Binding-site contacts:
Ligand atom N10 contacts residue PHE308 of chain 1.A at 4.0 Å.
Ligand atom C17 contacts residue TRP268 of chain 1.A at 3.8 Å (hydrophobic).
Ligand atom O18 contacts residue ILE272 of chain 1.A at 4.0 Å.
Ligand atom C13 contacts residue MET209 of chain 1.A at 3.8 Å (hydrophobic).
Ligand atom O20 contacts residue THR207 of chain 1.A at 3.3 Å (h-bond).
Ligand atom C9 contacts residue MET293 of chain 1.A at 3.7 Å (hydrophobic).
Ligand atom C6 contacts residue ILE272 of chain 1.A at 4.0 Å (hydrophobic).
Ligand atom C8 contacts residue PHE308 of chain 1.A at 3.6 Å (hydrophobic).
Ligand atom O21 contacts residue LEU255 of chain 1.A at 3.3 Å.
Ligand atom O21 contacts residue MET209 of chain 1.A at 3.7 Å.
Ligand atom C1 contacts residue HIS96 of chain 1.A at 3.9 Å.
Ligand atom O18 contacts residue GLN305 of chain 1.A at 2.9 Å (h-bond).
Ligand atom C7 contacts residue PHE308 of chain 1.A at 3.6 Å (hydrophobic).
Ligand atom C5 contacts residue PHE308 of chain 1.A at 3.9 Å (hydrophobic).
Ligand atom C16 contacts residue GLN305 of chain 1.A at 3.4 Å.
Ligand atom C16 contacts residue PHE308 of chain 1.A at 4.0 Å (hydrophobic).
Ligand atom C16 contacts residue THR269 of chain 1.A at 4.0 Å.
Ligand atom C12 contacts residue MET209 of chain 1.A at 3.6 Å (hydrophobic).
Ligand atom O21 contacts residue ASP254 of chain 1.A at 3.5 Å.
Ligand atom N19 contacts residue MET209 of chain 1.A at 3.7 Å.
Ligand atom N10 contacts residue PHE276 of chain 1.A at 4.0 Å.
Ligand atom C17 contacts residue TYR265 of chain 1.A at 4.0 Å (hydrophobic).
Ligand atom C13 contacts residue HIS96 of chain 1.A at 4.0 Å.
Ligand atom C16 contacts residue ILE272 of chain 1.A at 3.8 Å (hydrophobic).
Ligand atom O18 contacts residue MET293 of chain 1.A at 4.0 Å.
Ligand atom C17 contacts residue THR269 of chain 1.A at 3.7 Å.
Ligand atom C11 contacts residue LEU255 of chain 1.A at 4.0 Å (hydrophobic).
Ligand atom N19 contacts residue ASP254 of chain 1.A at 3.7 Å.
Ligand atom O15 contacts residue PHE308 of chain 1.A at 3.5 Å.
Ligand atom O20 contacts residue MET209 of chain 1.A at 3.5 Å.
Ligand atom O15 contacts residue ILE272 of chain 1.A at 3.7 Å.
Ligand atom C9 contacts residue PHE308 of chain 1.A at 3.6 Å (hydrophobic).
Ligand atom C17 contacts residue ASN257 of chain 1.A at 3.5 Å.
Ligand atom C8 contacts residue PHE276 of chain 1.A at 4.1 Å (hydrophobic).
Ligand atom C14 contacts residue PHE308 of chain 1.A at 3.4 Å (hydrophobic).
Ligand atom C6 contacts residue TYR95 of chain 1.A at 3.7 Å (hydrophobic).
Ligand atom O18 contacts residue PHE308 of chain 1.A at 3.6 Å.
Ligand atom O20 contacts residue ASP254 of chain 1.A at 3.2 Å (salt-bridge).
Ligand atom C14 contacts residue ILE272 of chain 1.A at 3.8 Å (hydrophobic).
Ligand atom C14 contacts residue GLN305 of chain 1.A at 3.9 Å.

A protein and the small-molecule ligand that binds it are described below.
Small molecule (SMILES): CCOC(=O)c1c(C)nn(-c2cccc([N+](=O)[O-])c2)c1C

Sequence of chain 1.A:
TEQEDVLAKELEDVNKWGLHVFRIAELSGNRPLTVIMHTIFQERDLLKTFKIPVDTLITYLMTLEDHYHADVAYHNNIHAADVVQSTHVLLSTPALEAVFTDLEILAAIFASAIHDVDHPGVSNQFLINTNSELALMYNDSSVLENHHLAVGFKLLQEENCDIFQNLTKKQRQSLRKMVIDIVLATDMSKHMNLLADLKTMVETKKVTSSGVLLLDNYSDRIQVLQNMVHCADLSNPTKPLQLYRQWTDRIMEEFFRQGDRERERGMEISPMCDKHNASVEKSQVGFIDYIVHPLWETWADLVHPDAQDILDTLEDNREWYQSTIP